Binding-site contacts:
Ligand atom CD contacts residue TYR205 of chain 1.C at 3.8 Å (hydrophobic).
Ligand atom CB contacts residue PHE200 of chain 1.C at 3.7 Å (hydrophobic).
Ligand atom CG contacts residue TYR205 of chain 1.C at 3.6 Å (hydrophobic).
Ligand atom N contacts residue TYR157 of chain 1.C at 4.2 Å.
Ligand atom CB contacts residue THR202 of chain 1.C at 4.2 Å.
Ligand atom C contacts residue THR130 of chain 1.D at 4.3 Å.
Ligand atom O contacts residue THR202 of chain 1.C at 3.4 Å (h-bond).
Ligand atom CG contacts residue TYR157 of chain 1.C at 4.4 Å (hydrophobic).
Ligand atom N contacts residue PHE200 of chain 1.C at 3.8 Å.
Ligand atom C contacts residue TYR205 of chain 1.C at 4.5 Å (hydrophobic).
Ligand atom CB contacts residue PHE65 of chain 1.D at 4.0 Å (hydrophobic).
Ligand atom CG contacts residue THR202 of chain 1.C at 3.4 Å.
Ligand atom CD contacts residue PHE200 of chain 1.C at 4.4 Å (hydrophobic).
Ligand atom C contacts residue THR202 of chain 1.C at 3.1 Å.
Ligand atom N contacts residue TYR205 of chain 1.C at 4.2 Å.
Ligand atom OXT contacts residue THR202 of chain 1.C at 3.5 Å (h-bond).
Ligand atom OXT contacts residue THR130 of chain 1.D at 3.3 Å.
Ligand atom CG contacts residue LEU118 of chain 1.D at 4.3 Å (hydrophobic).
Ligand atom CD contacts residue GLU155 of chain 1.C at 4.4 Å.
Ligand atom CD contacts residue TYR157 of chain 1.C at 3.4 Å (hydrophobic).
Ligand atom CB contacts residue TYR205 of chain 1.C at 3.7 Å (hydrophobic).
Ligand atom CD contacts residue SER156 of chain 1.C at 4.1 Å.
Ligand atom N contacts residue PHE65 of chain 1.D at 4.4 Å.
Ligand atom C contacts residue ARG67 of chain 1.D at 3.5 Å.
Ligand atom CD contacts residue TYR97 of chain 1.C at 4.0 Å (hydrophobic).
Ligand atom C contacts residue PHE65 of chain 1.D at 4.2 Å (hydrophobic).
Ligand atom N contacts residue GLU155 of chain 1.C at 3.0 Å (salt-bridge).
Ligand atom N contacts residue SER156 of chain 1.C at 3.6 Å.
Ligand atom O contacts residue ARG67 of chain 1.D at 2.8 Å (salt-bridge).
Ligand atom OXT contacts residue ARG67 of chain 1.D at 2.8 Å (salt-bridge).
Ligand atom O contacts residue PHE200 of chain 1.C at 3.7 Å.
Ligand atom O contacts residue PHE65 of chain 1.D at 3.7 Å.
Ligand atom N contacts residue TYR97 of chain 1.C at 2.9 Å (h-bond).

Sequence of chain 1.D:
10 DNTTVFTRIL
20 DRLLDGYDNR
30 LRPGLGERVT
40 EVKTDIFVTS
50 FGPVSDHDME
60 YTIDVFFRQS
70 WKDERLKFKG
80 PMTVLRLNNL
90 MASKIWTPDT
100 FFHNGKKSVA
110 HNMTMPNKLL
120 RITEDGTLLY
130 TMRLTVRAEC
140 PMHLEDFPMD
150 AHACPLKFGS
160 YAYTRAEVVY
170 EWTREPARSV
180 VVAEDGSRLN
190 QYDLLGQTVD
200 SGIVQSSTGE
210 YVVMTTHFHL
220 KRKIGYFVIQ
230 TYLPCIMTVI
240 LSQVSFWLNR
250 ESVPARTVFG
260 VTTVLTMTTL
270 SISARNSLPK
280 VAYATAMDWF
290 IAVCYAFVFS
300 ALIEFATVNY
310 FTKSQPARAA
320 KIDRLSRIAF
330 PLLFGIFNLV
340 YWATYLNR

Sequence of chain 1.C:
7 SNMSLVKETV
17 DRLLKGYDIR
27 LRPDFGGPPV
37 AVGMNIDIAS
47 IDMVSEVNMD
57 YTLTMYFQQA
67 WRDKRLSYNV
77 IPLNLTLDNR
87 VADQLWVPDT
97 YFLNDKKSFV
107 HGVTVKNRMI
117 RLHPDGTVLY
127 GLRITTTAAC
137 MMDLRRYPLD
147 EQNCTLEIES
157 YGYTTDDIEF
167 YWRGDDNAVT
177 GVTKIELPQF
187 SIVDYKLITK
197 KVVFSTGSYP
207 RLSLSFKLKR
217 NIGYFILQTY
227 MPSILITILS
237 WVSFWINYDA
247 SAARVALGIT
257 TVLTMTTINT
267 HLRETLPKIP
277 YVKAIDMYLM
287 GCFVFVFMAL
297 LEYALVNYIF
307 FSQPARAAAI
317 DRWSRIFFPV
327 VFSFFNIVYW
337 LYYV

The small molecule below binds the protein below.
Small molecule (SMILES): NCCCC(=O)O